A small-molecule ligand and the protein it binds are described below.
Small molecule (SMILES): CC(=O)N[C@@H]1[C@@H](O)[C@H](O)[C@@H](CO)O[C@H]1O

Sequence of chain 1.B:
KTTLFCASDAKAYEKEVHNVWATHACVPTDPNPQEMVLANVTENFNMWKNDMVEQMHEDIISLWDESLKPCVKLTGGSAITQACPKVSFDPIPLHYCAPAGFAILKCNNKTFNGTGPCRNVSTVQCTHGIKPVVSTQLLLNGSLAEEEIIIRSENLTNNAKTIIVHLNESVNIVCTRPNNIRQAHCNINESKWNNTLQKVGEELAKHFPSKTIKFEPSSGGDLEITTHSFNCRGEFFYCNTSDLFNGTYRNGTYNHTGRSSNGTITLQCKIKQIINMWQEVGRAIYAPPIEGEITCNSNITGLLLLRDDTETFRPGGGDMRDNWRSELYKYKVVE

Binding-site contacts:
Ligand atom O7 contacts residue VAL138 of chain 1.B at 4.4 Å.
Ligand atom C2 contacts residue ASN146 of chain 1.B at 2.5 Å.
Ligand atom C1 contacts residue SER311 of chain 1.B at 3.9 Å.
Ligand atom C1 contacts residue ASN310 of chain 1.B at 4.0 Å.
Ligand atom C5 contacts residue ASN310 of chain 1.B at 3.5 Å.
Ligand atom O4 contacts residue ASN310 of chain 1.B at 3.9 Å.
Ligand atom N2 contacts residue SER311 of chain 1.B at 2.9 Å (h-bond).
Ligand atom O7 contacts residue PRO96 of chain 1.B at 3.7 Å.
Ligand atom C5 contacts residue ASN146 of chain 1.B at 3.6 Å.
Ligand atom O4 contacts residue ARG246 of chain 1.B at 3.2 Å (salt-bridge).
Ligand atom N2 contacts residue ASN146 of chain 1.B at 3.1 Å (h-bond).
Ligand atom O7 contacts residue ASN146 of chain 1.B at 3.9 Å.
Ligand atom O3 contacts residue CYS309 of chain 1.B at 3.3 Å (h-bond).
Ligand atom C1 contacts residue ASN146 of chain 1.B at 1.4 Å.
Ligand atom O3 contacts residue ARG246 of chain 1.B at 3.5 Å (salt-bridge).
Ligand atom O5 contacts residue ASN310 of chain 1.B at 4.1 Å.
Ligand atom O6 contacts residue LYS136 of chain 1.B at 3.3 Å (salt-bridge).
Ligand atom O5 contacts residue ASN146 of chain 1.B at 2.2 Å (h-bond).
Ligand atom O5 contacts residue LYS136 of chain 1.B at 3.7 Å.
Ligand atom C3 contacts residue CYS309 of chain 1.B at 4.3 Å (hydrophobic).
Ligand atom C6 contacts residue LYS136 of chain 1.B at 4.3 Å.
Ligand atom C3 contacts residue ASN310 of chain 1.B at 3.7 Å.
Ligand atom C3 contacts residue SER311 of chain 1.B at 3.9 Å.
Ligand atom C3 contacts residue ASN146 of chain 1.B at 3.8 Å.
Ligand atom C7 contacts residue SER311 of chain 1.B at 3.9 Å.
Ligand atom C4 contacts residue ASP95 of chain 1.B at 4.4 Å.
Ligand atom C2 contacts residue ASN310 of chain 1.B at 4.4 Å.
Ligand atom O3 contacts residue ASN310 of chain 1.B at 4.3 Å.
Ligand atom C2 contacts residue SER311 of chain 1.B at 3.7 Å.
Ligand atom O6 contacts residue ASP95 of chain 1.B at 4.3 Å.
Ligand atom C8 contacts residue SER311 of chain 1.B at 3.9 Å.
Ligand atom C8 contacts residue PHE243 of chain 1.B at 4.3 Å (hydrophobic).
Ligand atom C8 contacts residue LEU145 of chain 1.B at 3.8 Å (hydrophobic).
Ligand atom C8 contacts residue ASN244 of chain 1.B at 3.8 Å.
Ligand atom C4 contacts residue ARG246 of chain 1.B at 4.0 Å.
Ligand atom C4 contacts residue ASN310 of chain 1.B at 3.9 Å.
Ligand atom C7 contacts residue ASN146 of chain 1.B at 3.8 Å.
Ligand atom C3 contacts residue ARG246 of chain 1.B at 4.4 Å.
Ligand atom C8 contacts residue VAL138 of chain 1.B at 4.2 Å (hydrophobic).
Ligand atom C4 contacts residue ASN146 of chain 1.B at 4.2 Å.